The small molecule below binds the protein below.
Small molecule (SMILES): CC(=O)N[C@H]1[C@H](O[C@H]2[C@H](O)[C@@H](NC(C)=O)CO[C@@H]2CO)O[C@H](CO)[C@@H](O)[C@@H]1O

Sequence of chain 1.O:
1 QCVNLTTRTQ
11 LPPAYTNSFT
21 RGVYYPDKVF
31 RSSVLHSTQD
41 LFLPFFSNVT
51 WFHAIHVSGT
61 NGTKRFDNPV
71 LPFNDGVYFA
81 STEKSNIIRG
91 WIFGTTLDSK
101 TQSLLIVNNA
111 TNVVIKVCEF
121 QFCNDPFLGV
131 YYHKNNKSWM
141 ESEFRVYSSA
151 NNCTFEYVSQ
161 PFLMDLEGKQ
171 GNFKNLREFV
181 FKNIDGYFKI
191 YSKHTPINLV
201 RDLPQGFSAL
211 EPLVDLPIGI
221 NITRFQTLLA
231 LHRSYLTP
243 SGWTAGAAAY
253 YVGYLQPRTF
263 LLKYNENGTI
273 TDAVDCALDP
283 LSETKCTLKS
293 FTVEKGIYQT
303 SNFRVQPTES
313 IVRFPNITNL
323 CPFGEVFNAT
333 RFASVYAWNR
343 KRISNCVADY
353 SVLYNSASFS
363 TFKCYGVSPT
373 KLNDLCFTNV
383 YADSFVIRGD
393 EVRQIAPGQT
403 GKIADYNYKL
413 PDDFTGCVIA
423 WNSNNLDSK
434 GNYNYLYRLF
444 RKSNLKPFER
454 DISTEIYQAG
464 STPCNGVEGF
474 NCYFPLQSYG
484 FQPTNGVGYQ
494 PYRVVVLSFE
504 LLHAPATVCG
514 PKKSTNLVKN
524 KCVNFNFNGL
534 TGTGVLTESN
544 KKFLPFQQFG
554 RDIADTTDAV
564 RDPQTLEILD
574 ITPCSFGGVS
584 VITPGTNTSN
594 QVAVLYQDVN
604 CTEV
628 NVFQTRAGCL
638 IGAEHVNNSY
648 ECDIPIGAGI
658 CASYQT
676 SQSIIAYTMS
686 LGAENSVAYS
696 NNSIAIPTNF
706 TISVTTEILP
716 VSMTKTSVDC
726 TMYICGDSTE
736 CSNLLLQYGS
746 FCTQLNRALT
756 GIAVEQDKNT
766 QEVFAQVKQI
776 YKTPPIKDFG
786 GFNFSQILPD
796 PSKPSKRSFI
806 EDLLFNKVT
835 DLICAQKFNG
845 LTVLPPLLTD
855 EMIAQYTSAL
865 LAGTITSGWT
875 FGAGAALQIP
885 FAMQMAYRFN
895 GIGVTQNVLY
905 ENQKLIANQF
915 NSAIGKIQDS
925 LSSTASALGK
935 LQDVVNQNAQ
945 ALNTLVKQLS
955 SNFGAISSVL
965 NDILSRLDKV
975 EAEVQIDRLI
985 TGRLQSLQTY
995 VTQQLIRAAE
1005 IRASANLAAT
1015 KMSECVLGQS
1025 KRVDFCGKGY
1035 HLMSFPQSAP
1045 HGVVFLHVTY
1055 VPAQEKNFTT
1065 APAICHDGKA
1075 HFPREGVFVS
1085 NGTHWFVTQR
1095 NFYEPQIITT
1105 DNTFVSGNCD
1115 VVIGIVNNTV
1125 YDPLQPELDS

Binding-site contacts:
Ligand atom C3 contacts residue ASN221 of chain 1.O at 4.4 Å.
Ligand atom C6 contacts residue THR95 of chain 1.O at 4.3 Å.
Ligand atom C1 contacts residue ASN221 of chain 1.O at 2.0 Å.
Ligand atom O6 contacts residue THR223 of chain 1.O at 3.9 Å.
Ligand atom N2 contacts residue ASN221 of chain 1.O at 3.6 Å.
Ligand atom O5 contacts residue ASN221 of chain 1.O at 2.7 Å (h-bond).
Ligand atom C5 contacts residue ASN221 of chain 1.O at 3.7 Å.
Ligand atom O6 contacts residue THR95 of chain 1.O at 3.8 Å.
Ligand atom C2 contacts residue ASN221 of chain 1.O at 3.3 Å.